Sequence of chain 1.A:
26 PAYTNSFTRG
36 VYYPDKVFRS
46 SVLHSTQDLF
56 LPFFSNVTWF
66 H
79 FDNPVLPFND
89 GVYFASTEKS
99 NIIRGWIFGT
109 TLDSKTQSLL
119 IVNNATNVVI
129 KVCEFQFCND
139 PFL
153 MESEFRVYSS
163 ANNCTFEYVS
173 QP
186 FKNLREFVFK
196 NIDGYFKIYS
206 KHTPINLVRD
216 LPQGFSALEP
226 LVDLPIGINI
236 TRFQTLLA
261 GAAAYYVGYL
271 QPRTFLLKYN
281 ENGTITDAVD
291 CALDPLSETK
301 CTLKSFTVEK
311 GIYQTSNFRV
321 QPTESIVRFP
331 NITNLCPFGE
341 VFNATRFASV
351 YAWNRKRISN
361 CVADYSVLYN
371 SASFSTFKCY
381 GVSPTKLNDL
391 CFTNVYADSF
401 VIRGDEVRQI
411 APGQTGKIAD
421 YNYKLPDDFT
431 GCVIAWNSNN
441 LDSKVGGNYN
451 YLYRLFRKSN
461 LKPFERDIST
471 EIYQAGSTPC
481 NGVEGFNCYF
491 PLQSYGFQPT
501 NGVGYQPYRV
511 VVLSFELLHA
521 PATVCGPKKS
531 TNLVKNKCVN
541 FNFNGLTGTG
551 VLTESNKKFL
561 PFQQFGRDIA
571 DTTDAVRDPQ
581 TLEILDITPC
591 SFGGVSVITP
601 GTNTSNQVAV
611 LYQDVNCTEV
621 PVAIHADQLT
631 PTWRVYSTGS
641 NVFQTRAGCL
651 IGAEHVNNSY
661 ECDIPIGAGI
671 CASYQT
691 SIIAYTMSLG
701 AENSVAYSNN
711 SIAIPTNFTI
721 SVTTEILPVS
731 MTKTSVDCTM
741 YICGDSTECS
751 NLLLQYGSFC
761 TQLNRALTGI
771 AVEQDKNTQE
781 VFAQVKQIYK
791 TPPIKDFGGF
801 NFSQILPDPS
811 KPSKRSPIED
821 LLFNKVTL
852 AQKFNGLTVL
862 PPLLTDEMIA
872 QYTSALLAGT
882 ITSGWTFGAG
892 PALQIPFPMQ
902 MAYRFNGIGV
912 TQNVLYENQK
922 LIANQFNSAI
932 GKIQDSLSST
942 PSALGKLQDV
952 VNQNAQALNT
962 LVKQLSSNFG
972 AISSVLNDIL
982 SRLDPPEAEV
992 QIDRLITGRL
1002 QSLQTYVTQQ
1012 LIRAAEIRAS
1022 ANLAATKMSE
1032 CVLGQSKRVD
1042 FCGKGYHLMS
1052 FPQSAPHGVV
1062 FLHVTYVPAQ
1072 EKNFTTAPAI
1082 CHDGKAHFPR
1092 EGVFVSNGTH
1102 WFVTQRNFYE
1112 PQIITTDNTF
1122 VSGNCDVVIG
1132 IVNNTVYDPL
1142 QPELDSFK

This small molecule binds to this protein.
Small molecule (SMILES): CC(=O)N[C@@H]1[C@@H](O)[C@H](O)[C@@H](CO)O[C@H]1O

Binding-site contacts:
Ligand atom C4 contacts residue ASN234 of chain 1.A at 4.3 Å.
Ligand atom N2 contacts residue ASN234 of chain 1.A at 2.9 Å (h-bond).
Ligand atom C2 contacts residue ASN234 of chain 1.A at 2.5 Å.
Ligand atom C1 contacts residue ASN234 of chain 1.A at 1.4 Å.
Ligand atom C3 contacts residue ASN234 of chain 1.A at 3.8 Å.
Ligand atom C5 contacts residue ASN234 of chain 1.A at 3.7 Å.
Ligand atom O7 contacts residue ASN234 of chain 1.A at 3.9 Å.
Ligand atom C7 contacts residue ASN234 of chain 1.A at 3.6 Å.
Ligand atom O5 contacts residue ASN234 of chain 1.A at 2.4 Å (h-bond).